Binding-site contacts:
Ligand atom O1P contacts residue ZN1 of chain 1.B at 1.9 Å.
Ligand atom CD1 contacts residue PHE114 of chain 1.A at 3.7 Å (hydrophobic).
Ligand atom P contacts residue GLU143 of chain 1.A at 3.8 Å.
Ligand atom O2P contacts residue GLU143 of chain 1.A at 2.7 Å (salt-bridge).
Ligand atom CD1 contacts residue ALA113 of chain 1.A at 3.8 Å (hydrophobic).
Ligand atom O1P contacts residue HIS142 of chain 1.A at 3.3 Å (h-bond).
Ligand atom O1P contacts residue GLU166 of chain 1.A at 2.8 Å (salt-bridge).
Ligand atom O7 contacts residue HIS231 of chain 1.A at 3.4 Å.
Ligand atom O1P contacts residue TYR157 of chain 1.A at 3.2 Å (h-bond).
Ligand atom CE1 contacts residue TYR110 of chain 1.A at 3.6 Å (hydrophobic).
Ligand atom CE11 contacts residue ILE188 of chain 1.A at 3.7 Å (hydrophobic).
Ligand atom N contacts residue TYR157 of chain 1.A at 3.6 Å.
Ligand atom CD22 contacts residue ASN111 of chain 1.A at 3.5 Å.
Ligand atom O2P contacts residue ZN1 of chain 1.B at 2.9 Å.
Ligand atom CD21 contacts residue LEU202 of chain 1.A at 3.7 Å (hydrophobic).
Ligand atom O7 contacts residue ARG203 of chain 1.A at 2.7 Å (salt-bridge).
Ligand atom CB2 contacts residue ASN112 of chain 1.A at 3.5 Å.
Ligand atom CA1 contacts residue ASN112 of chain 1.A at 3.8 Å.
Ligand atom CB1 contacts residue GLU143 of chain 1.A at 3.5 Å.
Ligand atom P contacts residue ALA113 of chain 1.A at 3.8 Å.
Ligand atom CZ1 contacts residue GLY189 of chain 1.A at 3.8 Å.
Ligand atom CM contacts residue ASN112 of chain 1.A at 3.3 Å.
Ligand atom CD11 contacts residue HIS142 of chain 1.A at 3.7 Å.
Ligand atom CB1 contacts residue ASN112 of chain 1.A at 3.7 Å.
Ligand atom P contacts residue ZN1 of chain 1.B at 3.0 Å.
Ligand atom O2P contacts residue HIS142 of chain 1.A at 3.6 Å (h-bond).
Ligand atom O1P contacts residue HIS146 of chain 1.A at 3.5 Å (h-bond).
Ligand atom CZ1 contacts residue VAL139 of chain 1.A at 3.6 Å (hydrophobic).
Ligand atom CD12 contacts residue LEU202 of chain 1.A at 3.6 Å (hydrophobic).
Ligand atom O2P contacts residue ALA113 of chain 1.A at 3.7 Å.
Ligand atom C20 contacts residue ALA113 of chain 1.A at 3.6 Å (hydrophobic).
Ligand atom OXT contacts residue ASN112 of chain 1.A at 3.1 Å (h-bond).
Ligand atom CE21 contacts residue LEU202 of chain 1.A at 3.4 Å (hydrophobic).
Ligand atom CZ1 contacts residue ILE188 of chain 1.A at 3.6 Å (hydrophobic).
Ligand atom N1 contacts residue ASN112 of chain 1.A at 3.2 Å (h-bond).
Ligand atom O2P contacts residue HIS146 of chain 1.A at 3.4 Å (h-bond).
Ligand atom CE21 contacts residue VAL139 of chain 1.A at 3.8 Å (hydrophobic).
Ligand atom O1P contacts residue HIS231 of chain 1.A at 2.9 Å (h-bond).
Ligand atom CM contacts residue GLU143 of chain 1.A at 3.8 Å.
Ligand atom CM contacts residue ALA113 of chain 1.A at 3.3 Å (hydrophobic).

This protein binds this small molecule.
Small molecule (SMILES): N[C@@H](Cc1ccccc1)[P](=O)(O)C[C@@H](Cc1ccccc1)C(=O)N[C@@H](Cc1ccccc1)C(=O)O

Sequence of chain 1.A:
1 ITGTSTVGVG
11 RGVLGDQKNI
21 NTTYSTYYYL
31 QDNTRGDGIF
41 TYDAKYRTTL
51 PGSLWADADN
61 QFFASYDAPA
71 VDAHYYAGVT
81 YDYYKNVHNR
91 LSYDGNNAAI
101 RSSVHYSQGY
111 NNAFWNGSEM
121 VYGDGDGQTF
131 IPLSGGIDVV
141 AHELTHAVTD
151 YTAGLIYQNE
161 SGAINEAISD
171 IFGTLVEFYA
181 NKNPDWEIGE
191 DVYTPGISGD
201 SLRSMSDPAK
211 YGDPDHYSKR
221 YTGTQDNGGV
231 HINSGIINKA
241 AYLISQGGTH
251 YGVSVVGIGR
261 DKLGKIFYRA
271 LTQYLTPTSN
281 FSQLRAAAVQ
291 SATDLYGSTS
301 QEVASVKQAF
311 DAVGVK